Sequence of chain 1.A:
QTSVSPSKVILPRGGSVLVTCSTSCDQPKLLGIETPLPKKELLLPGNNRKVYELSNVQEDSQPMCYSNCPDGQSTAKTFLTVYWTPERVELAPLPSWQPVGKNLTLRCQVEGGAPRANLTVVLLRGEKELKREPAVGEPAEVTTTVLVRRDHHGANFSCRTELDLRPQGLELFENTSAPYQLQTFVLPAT

This small molecule binds to this protein.
Small molecule (SMILES): CC(=O)N[C@H]1[C@H](O[C@H]2[C@H](O)[C@@H](NC(C)=O)CO[C@@H]2CO)O[C@H](CO)[C@@H](O)[C@@H]1O

Binding-site contacts:
Ligand atom C2 contacts residue THR85 of chain 1.A at 4.0 Å.
Ligand atom C5 contacts residue GLU174 of chain 1.A at 4.3 Å.
Ligand atom C6 contacts residue GLU174 of chain 1.A at 4.4 Å.
Ligand atom C8 contacts residue GLU87 of chain 1.A at 3.1 Å.
Ligand atom O5 contacts residue THR85 of chain 1.A at 3.6 Å (h-bond).
Ligand atom C6 contacts residue PHE173 of chain 1.A at 4.2 Å (hydrophobic).
Ligand atom C4 contacts residue ASN175 of chain 1.A at 4.2 Å.
Ligand atom O6 contacts residue GLU174 of chain 1.A at 3.8 Å.
Ligand atom C4 contacts residue THR85 of chain 1.A at 4.0 Å.
Ligand atom N2 contacts residue PRO86 of chain 1.A at 3.8 Å.
Ligand atom O7 contacts residue THR85 of chain 1.A at 3.6 Å.
Ligand atom C1 contacts residue THR85 of chain 1.A at 3.2 Å.
Ligand atom C1 contacts residue ASN175 of chain 1.A at 1.4 Å.
Ligand atom C7 contacts residue PRO86 of chain 1.A at 4.2 Å (hydrophobic).
Ligand atom C5 contacts residue THR85 of chain 1.A at 3.6 Å.
Ligand atom N2 contacts residue THR85 of chain 1.A at 4.1 Å.
Ligand atom C3 contacts residue THR85 of chain 1.A at 3.6 Å.
Ligand atom O5 contacts residue GLU174 of chain 1.A at 3.1 Å (salt-bridge).
Ligand atom O7 contacts residue ASN175 of chain 1.A at 4.2 Å.
Ligand atom N2 contacts residue ASN175 of chain 1.A at 2.9 Å (h-bond).
Ligand atom O4 contacts residue THR85 of chain 1.A at 3.9 Å.
Ligand atom C8 contacts residue PHE173 of chain 1.A at 4.4 Å (hydrophobic).
Ligand atom C3 contacts residue ASN175 of chain 1.A at 3.8 Å.
Ligand atom C5 contacts residue ASN175 of chain 1.A at 3.6 Å.
Ligand atom C7 contacts residue THR85 of chain 1.A at 4.1 Å.
Ligand atom C1 contacts residue GLU174 of chain 1.A at 3.6 Å.
Ligand atom C7 contacts residue ASN175 of chain 1.A at 3.8 Å.
Ligand atom C8 contacts residue THR85 of chain 1.A at 4.3 Å.
Ligand atom C8 contacts residue PRO86 of chain 1.A at 3.5 Å (hydrophobic).
Ligand atom O5 contacts residue ASN175 of chain 1.A at 2.3 Å (h-bond).
Ligand atom C2 contacts residue ASN175 of chain 1.A at 2.4 Å.